Binding-site contacts:
Ligand atom C7 contacts residue ASN107 of chain 1.G at 3.4 Å.
Ligand atom C2 contacts residue ASN107 of chain 1.G at 2.5 Å.
Ligand atom C8 contacts residue ASN107 of chain 1.G at 4.5 Å.
Ligand atom C8 contacts residue GLY293 of chain 1.G at 4.2 Å.
Ligand atom C3 contacts residue ASN107 of chain 1.G at 3.9 Å.
Ligand atom O5 contacts residue ASN107 of chain 1.G at 2.5 Å (h-bond).
Ligand atom O7 contacts residue ASN107 of chain 1.G at 3.5 Å.
Ligand atom N2 contacts residue ASN107 of chain 1.G at 2.8 Å (h-bond).
Ligand atom C5 contacts residue ASN107 of chain 1.G at 3.8 Å.
Ligand atom C4 contacts residue ASN107 of chain 1.G at 4.4 Å.
Ligand atom C1 contacts residue ASN107 of chain 1.G at 1.5 Å.
Ligand atom O7 contacts residue GLY293 of chain 1.G at 4.3 Å.

This small molecule binds to this protein.
Small molecule (SMILES): CC(=O)N[C@@H]1[C@@H](O)[C@H](O)[C@@H](CO)O[C@H]1O

Sequence of chain 1.G:
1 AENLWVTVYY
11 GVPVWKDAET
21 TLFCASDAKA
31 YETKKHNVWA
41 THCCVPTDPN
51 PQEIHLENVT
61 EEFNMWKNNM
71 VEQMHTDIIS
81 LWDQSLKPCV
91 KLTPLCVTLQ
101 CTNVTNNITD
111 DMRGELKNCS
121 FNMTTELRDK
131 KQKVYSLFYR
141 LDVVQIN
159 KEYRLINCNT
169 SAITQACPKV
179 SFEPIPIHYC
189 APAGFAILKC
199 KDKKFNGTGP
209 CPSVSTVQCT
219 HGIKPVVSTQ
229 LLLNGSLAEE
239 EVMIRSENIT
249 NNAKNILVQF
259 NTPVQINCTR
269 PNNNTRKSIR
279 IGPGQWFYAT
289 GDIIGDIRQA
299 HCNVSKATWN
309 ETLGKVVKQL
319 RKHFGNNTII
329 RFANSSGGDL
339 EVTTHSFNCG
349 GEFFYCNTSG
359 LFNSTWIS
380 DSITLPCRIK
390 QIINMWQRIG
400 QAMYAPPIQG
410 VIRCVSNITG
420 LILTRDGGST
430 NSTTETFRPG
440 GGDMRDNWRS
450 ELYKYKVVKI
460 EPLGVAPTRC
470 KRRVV